A protein and the small-molecule ligand that binds it are described below.
Small molecule (SMILES): CC(=O)N[C@H]1[C@H](O[C@H]2[C@H](O)[C@@H](NC(C)=O)CO[C@@H]2CO)O[C@H](CO)[C@@H](O)[C@@H]1O

Binding-site contacts:
Ligand atom O5 contacts residue LYS553 of chain 1.B at 3.3 Å.
Ligand atom C5 contacts residue LYS553 of chain 1.B at 4.2 Å.
Ligand atom C2 contacts residue ASN305 of chain 1.B at 2.5 Å.
Ligand atom C1 contacts residue LYS553 of chain 1.B at 3.9 Å.
Ligand atom C5 contacts residue ASN305 of chain 1.B at 3.6 Å.
Ligand atom O6 contacts residue THR554 of chain 1.B at 4.0 Å.
Ligand atom C7 contacts residue ASN305 of chain 1.B at 3.2 Å.
Ligand atom O7 contacts residue ASN305 of chain 1.B at 3.5 Å (h-bond).
Ligand atom O5 contacts residue ASN305 of chain 1.B at 2.4 Å (h-bond).
Ligand atom C4 contacts residue ASN305 of chain 1.B at 4.3 Å.
Ligand atom C1 contacts residue ASN305 of chain 1.B at 1.4 Å.
Ligand atom C3 contacts residue ASN305 of chain 1.B at 3.8 Å.
Ligand atom N2 contacts residue ASN305 of chain 1.B at 2.8 Å (h-bond).
Ligand atom C8 contacts residue ASN305 of chain 1.B at 3.5 Å.
Ligand atom C8 contacts residue THR554 of chain 1.B at 4.5 Å.
Ligand atom C6 contacts residue LYS553 of chain 1.B at 4.0 Å.

Sequence of chain 1.B:
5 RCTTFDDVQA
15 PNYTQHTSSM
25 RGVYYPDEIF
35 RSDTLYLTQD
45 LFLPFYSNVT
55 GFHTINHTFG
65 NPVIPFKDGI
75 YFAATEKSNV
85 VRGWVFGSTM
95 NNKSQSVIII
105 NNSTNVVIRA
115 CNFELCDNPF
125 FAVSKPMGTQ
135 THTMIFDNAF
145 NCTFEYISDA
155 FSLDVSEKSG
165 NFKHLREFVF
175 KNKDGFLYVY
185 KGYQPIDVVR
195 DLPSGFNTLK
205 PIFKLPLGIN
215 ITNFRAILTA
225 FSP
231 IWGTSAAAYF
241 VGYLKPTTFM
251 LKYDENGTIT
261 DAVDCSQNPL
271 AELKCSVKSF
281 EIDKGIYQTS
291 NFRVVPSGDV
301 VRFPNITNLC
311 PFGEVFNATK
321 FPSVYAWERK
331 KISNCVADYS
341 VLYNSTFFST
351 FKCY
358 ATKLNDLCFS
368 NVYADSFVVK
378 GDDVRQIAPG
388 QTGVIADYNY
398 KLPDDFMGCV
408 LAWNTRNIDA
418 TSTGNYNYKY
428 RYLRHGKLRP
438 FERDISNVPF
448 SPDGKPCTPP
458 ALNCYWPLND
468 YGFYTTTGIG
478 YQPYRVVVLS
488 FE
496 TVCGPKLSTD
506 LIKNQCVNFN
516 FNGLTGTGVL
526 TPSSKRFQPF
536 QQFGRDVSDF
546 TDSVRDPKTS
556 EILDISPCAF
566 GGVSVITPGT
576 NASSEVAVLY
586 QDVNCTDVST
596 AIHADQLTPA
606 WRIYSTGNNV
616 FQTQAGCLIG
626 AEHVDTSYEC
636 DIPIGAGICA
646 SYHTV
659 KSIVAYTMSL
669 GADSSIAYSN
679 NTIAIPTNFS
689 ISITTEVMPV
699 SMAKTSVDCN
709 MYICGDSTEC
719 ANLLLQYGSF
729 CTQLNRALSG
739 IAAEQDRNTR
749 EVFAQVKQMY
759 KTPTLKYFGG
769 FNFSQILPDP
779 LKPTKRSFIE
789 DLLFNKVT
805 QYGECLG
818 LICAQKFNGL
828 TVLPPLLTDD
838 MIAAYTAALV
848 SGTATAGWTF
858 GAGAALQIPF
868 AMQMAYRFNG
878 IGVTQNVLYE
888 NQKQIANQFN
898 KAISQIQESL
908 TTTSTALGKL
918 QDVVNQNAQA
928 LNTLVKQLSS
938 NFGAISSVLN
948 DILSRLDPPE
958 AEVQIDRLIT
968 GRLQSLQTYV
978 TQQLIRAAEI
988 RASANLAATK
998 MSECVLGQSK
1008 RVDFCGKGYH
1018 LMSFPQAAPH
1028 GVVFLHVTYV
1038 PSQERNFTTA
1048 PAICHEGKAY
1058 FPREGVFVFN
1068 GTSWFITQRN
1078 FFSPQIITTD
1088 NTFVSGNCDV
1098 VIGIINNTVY